Binding-site contacts:
Ligand atom N2 contacts residue ASN20 of chain 1.C at 3.2 Å (h-bond).
Ligand atom C2 contacts residue ASN20 of chain 1.C at 2.5 Å.
Ligand atom O5 contacts residue ALA19 of chain 1.C at 3.5 Å.
Ligand atom C7 contacts residue ASN20 of chain 1.C at 3.6 Å.
Ligand atom N2 contacts residue SER22 of chain 1.C at 4.1 Å.
Ligand atom C6 contacts residue ALA19 of chain 1.C at 3.9 Å (hydrophobic).
Ligand atom O5 contacts residue TRP23 of chain 1.C at 3.7 Å.
Ligand atom C1 contacts residue ALA19 of chain 1.C at 4.4 Å (hydrophobic).
Ligand atom C5 contacts residue TRP23 of chain 1.C at 3.9 Å (hydrophobic).
Ligand atom O5 contacts residue ASN20 of chain 1.C at 2.3 Å (h-bond).
Ligand atom C4 contacts residue ASN20 of chain 1.C at 4.1 Å.
Ligand atom C8 contacts residue SER22 of chain 1.C at 3.7 Å.
Ligand atom C5 contacts residue ASN20 of chain 1.C at 3.6 Å.
Ligand atom C1 contacts residue ASN20 of chain 1.C at 1.4 Å.
Ligand atom O6 contacts residue ALA19 of chain 1.C at 3.7 Å.
Ligand atom C3 contacts residue ASN20 of chain 1.C at 3.8 Å.
Ligand atom C5 contacts residue ALA19 of chain 1.C at 4.3 Å (hydrophobic).
Ligand atom C7 contacts residue SER22 of chain 1.C at 4.1 Å.
Ligand atom C1 contacts residue TRP23 of chain 1.C at 3.8 Å (hydrophobic).
Ligand atom C6 contacts residue TRP23 of chain 1.C at 3.9 Å (hydrophobic).
Ligand atom O7 contacts residue ASN20 of chain 1.C at 3.5 Å (h-bond).

A protein and the small-molecule ligand that binds it are described below.
Small molecule (SMILES): CC(=O)N[C@@H]1[C@@H](O)[C@H](O)[C@@H](CO)O[C@H]1O

Sequence of chain 1.C:
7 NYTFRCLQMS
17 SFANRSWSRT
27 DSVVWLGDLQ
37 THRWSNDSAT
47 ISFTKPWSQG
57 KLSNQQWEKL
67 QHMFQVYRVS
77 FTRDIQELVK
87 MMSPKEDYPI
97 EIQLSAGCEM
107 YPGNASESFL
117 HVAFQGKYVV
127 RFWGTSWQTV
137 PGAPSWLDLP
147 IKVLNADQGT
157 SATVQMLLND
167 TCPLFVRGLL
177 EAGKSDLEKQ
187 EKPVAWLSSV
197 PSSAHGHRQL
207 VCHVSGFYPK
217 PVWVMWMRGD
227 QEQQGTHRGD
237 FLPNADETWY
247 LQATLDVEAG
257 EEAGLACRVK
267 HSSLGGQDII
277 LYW